Binding-site contacts:
Ligand atom O1B contacts residue ARG21 of chain 1.C at 3.4 Å (salt-bridge).
Ligand atom OD contacts residue TYR26 of chain 1.C at 3.2 Å (h-bond).
Ligand atom CAA contacts residue CYS19 of chain 1.C at 1.8 Å (hydrophobic).
Ligand atom ND contacts residue GLU25 of chain 1.C at 2.8 Å (salt-bridge).
Ligand atom OD contacts residue LYS24 of chain 1.C at 3.4 Å (salt-bridge).
Ligand atom NC contacts residue PHE14 of chain 1.C at 3.6 Å.
Ligand atom CMC contacts residue GLU25 of chain 1.C at 3.6 Å.
Ligand atom O2B contacts residue PRO69 of chain 1.B at 3.7 Å.
Ligand atom NB contacts residue ARG21 of chain 1.C at 3.6 Å.
Ligand atom CMB contacts residue SER68 of chain 1.B at 3.4 Å.
Ligand atom CHA contacts residue PHE63 of chain 1.A at 3.7 Å (hydrophobic).
Ligand atom CHB contacts residue ILE61 of chain 1.A at 3.7 Å (hydrophobic).
Ligand atom CGC contacts residue LYS41 of chain 1.C at 3.6 Å.
Ligand atom C3C contacts residue GLU25 of chain 1.C at 3.8 Å.
Ligand atom OA contacts residue SER65 of chain 1.B at 3.3 Å.
Ligand atom OD contacts residue GLU25 of chain 1.C at 3.2 Å (salt-bridge).
Ligand atom CMA contacts residue SER20 of chain 1.C at 3.5 Å.
Ligand atom O2C contacts residue ILE61 of chain 1.A at 3.5 Å.
Ligand atom C4A contacts residue ARG21 of chain 1.C at 3.6 Å.
Ligand atom CAB contacts residue ILE67 of chain 1.B at 3.4 Å (hydrophobic).
Ligand atom CHA contacts residue ARG21 of chain 1.C at 3.5 Å.
Ligand atom CBA contacts residue CYS19 of chain 1.C at 2.6 Å (hydrophobic).
Ligand atom CBB contacts residue ILE67 of chain 1.B at 3.4 Å (hydrophobic).
Ligand atom C2C contacts residue GLU25 of chain 1.C at 3.7 Å.
Ligand atom O1C contacts residue LYS41 of chain 1.C at 2.6 Å (salt-bridge).
Ligand atom CHB contacts residue ARG21 of chain 1.C at 3.6 Å.
Ligand atom CAD contacts residue PRO23 of chain 1.C at 3.4 Å (hydrophobic).
Ligand atom C3D contacts residue PRO23 of chain 1.C at 3.7 Å (hydrophobic).
Ligand atom CBD contacts residue TYR26 of chain 1.C at 3.7 Å (hydrophobic).
Ligand atom CAC contacts residue GLU25 of chain 1.C at 3.7 Å.
Ligand atom CMC contacts residue MET39 of chain 1.C at 3.7 Å (hydrophobic).
Ligand atom C4A contacts residue CYS19 of chain 1.C at 3.7 Å (hydrophobic).
Ligand atom C4D contacts residue GLU25 of chain 1.C at 3.5 Å.
Ligand atom C1C contacts residue ARG21 of chain 1.C at 3.6 Å.
Ligand atom C4C contacts residue PHE14 of chain 1.C at 3.4 Å (hydrophobic).
Ligand atom CMB contacts residue ILE67 of chain 1.B at 3.6 Å (hydrophobic).
Ligand atom CMB contacts residue PRO64 of chain 1.B at 3.6 Å (hydrophobic).
Ligand atom CHC contacts residue PHE14 of chain 1.C at 3.4 Å (hydrophobic).
Ligand atom C3A contacts residue CYS19 of chain 1.C at 2.9 Å (hydrophobic).
Ligand atom O2B contacts residue ARG21 of chain 1.C at 3.5 Å (salt-bridge).

Sequence of chain 1.A:
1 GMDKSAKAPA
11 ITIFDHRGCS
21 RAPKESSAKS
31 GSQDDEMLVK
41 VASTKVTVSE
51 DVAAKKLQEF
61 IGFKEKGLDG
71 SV

Sequence of chain 1.D:
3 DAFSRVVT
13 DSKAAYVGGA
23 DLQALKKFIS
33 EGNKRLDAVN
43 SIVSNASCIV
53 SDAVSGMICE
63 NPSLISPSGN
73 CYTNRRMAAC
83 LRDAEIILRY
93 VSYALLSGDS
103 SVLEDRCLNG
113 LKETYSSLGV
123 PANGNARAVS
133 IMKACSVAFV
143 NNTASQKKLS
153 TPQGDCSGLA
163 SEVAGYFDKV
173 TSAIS

A protein and the small-molecule ligand that binds it are described below.
Small molecule (SMILES): C=CC1=C(C)[C@@H](CC2=N/C(=C\c3[nH]c(/C=C4\NC(=O)C(C)=C4C=C)c(C)c3CCC(=O)O)C(CCC(=O)O)=C2C)NC1=O

Sequence of chain 1.B:
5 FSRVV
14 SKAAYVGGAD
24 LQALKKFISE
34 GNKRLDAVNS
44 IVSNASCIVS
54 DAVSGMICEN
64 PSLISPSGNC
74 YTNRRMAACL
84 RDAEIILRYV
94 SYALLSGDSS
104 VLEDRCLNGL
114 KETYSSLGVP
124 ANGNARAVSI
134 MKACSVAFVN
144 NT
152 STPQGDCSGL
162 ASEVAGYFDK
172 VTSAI

Sequence of chain 1.C:
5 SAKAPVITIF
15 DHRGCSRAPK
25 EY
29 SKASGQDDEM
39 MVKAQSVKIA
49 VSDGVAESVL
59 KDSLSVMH